Binding-site contacts:
Ligand atom C1 contacts residue GLU133 of chain 1.A at 4.5 Å.
Ligand atom C2 contacts residue ASN19 of chain 1.A at 2.4 Å.
Ligand atom O6 contacts residue LEU129 of chain 1.A at 3.9 Å.
Ligand atom C5 contacts residue ASN19 of chain 1.A at 3.6 Å.
Ligand atom C1 contacts residue ASN19 of chain 1.A at 1.4 Å.
Ligand atom O6 contacts residue VAL22 of chain 1.A at 4.0 Å.
Ligand atom O7 contacts residue ASN19 of chain 1.A at 3.2 Å (h-bond).
Ligand atom C7 contacts residue ASN19 of chain 1.A at 3.3 Å.
Ligand atom C7 contacts residue ARG136 of chain 1.A at 4.4 Å.
Ligand atom C6 contacts residue VAL22 of chain 1.A at 4.1 Å (hydrophobic).
Ligand atom C3 contacts residue ASN19 of chain 1.A at 3.8 Å.
Ligand atom C5 contacts residue VAL22 of chain 1.A at 4.4 Å (hydrophobic).
Ligand atom C4 contacts residue ASN19 of chain 1.A at 4.2 Å.
Ligand atom O5 contacts residue ASN19 of chain 1.A at 2.3 Å (h-bond).
Ligand atom O5 contacts residue GLU133 of chain 1.A at 4.3 Å.
Ligand atom O7 contacts residue ARG136 of chain 1.A at 3.3 Å (salt-bridge).
Ligand atom N2 contacts residue ASN19 of chain 1.A at 2.9 Å (h-bond).
Ligand atom C1 contacts residue VAL22 of chain 1.A at 4.3 Å (hydrophobic).
Ligand atom C8 contacts residue ASN19 of chain 1.A at 4.5 Å.
Ligand atom C6 contacts residue LEU129 of chain 1.A at 4.5 Å (hydrophobic).
Ligand atom O5 contacts residue VAL22 of chain 1.A at 3.5 Å.

The protein below binds the small molecule below.
Small molecule (SMILES): CC(=O)N[C@@H]1[C@@H](O)[C@H](O)[C@@H](CO)O[C@H]1O

Sequence of chain 1.A:
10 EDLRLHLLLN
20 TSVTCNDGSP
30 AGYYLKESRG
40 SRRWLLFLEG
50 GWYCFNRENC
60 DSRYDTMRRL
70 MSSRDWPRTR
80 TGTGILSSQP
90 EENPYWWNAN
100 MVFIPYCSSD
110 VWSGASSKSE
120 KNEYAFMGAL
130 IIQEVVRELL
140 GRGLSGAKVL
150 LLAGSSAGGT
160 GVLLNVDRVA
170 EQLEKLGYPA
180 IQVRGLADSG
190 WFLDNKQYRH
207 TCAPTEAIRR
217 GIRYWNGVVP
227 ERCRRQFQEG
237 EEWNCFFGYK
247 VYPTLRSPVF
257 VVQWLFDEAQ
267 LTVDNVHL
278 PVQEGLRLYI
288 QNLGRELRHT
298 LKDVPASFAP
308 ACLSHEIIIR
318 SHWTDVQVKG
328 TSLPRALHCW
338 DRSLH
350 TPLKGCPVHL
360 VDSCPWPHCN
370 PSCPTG